Sequence of chain 1.B:
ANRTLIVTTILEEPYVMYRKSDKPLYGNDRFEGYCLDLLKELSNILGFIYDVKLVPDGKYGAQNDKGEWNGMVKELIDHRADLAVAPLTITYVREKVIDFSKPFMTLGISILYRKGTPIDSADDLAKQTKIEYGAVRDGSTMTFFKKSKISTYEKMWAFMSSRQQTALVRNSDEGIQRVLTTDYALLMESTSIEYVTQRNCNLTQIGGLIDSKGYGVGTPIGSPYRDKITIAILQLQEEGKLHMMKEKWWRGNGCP

This small molecule binds to this protein.
Small molecule (SMILES): N[C@@H](C[C@]1(C(=O)O)C[C@H]2OC[C@@H](O)[C@H](O)[C@H]2O1)C(=O)O

Binding-site contacts:
Ligand atom OAE contacts residue THR141 of chain 1.B at 3.1 Å (h-bond).
Ligand atom O contacts residue THR89 of chain 1.B at 2.8 Å (h-bond).
Ligand atom O contacts residue TYR60 of chain 1.B at 3.5 Å.
Ligand atom OAL contacts residue GLU189 of chain 1.B at 3.1 Å (salt-bridge).
Ligand atom OXT contacts residue SER140 of chain 1.B at 2.8 Å (h-bond).
Ligand atom O contacts residue LEU88 of chain 1.B at 3.5 Å.
Ligand atom OAG contacts residue SER192 of chain 1.B at 2.8 Å (h-bond).
Ligand atom OAC contacts residue GLU189 of chain 1.B at 3.8 Å.
Ligand atom N contacts residue GLU189 of chain 1.B at 2.8 Å (salt-bridge).
Ligand atom OXT contacts residue ARG94 of chain 1.B at 2.8 Å (salt-bridge).
Ligand atom OAF contacts residue GLU189 of chain 1.B at 2.8 Å (salt-bridge).
Ligand atom C contacts residue ARG94 of chain 1.B at 3.4 Å.
Ligand atom C contacts residue SER140 of chain 1.B at 3.3 Å.
Ligand atom O contacts residue PRO87 of chain 1.B at 3.5 Å (h-bond).
Ligand atom C contacts residue THR89 of chain 1.B at 3.7 Å.
Ligand atom OAE contacts residue GLY139 of chain 1.B at 3.6 Å.
Ligand atom CAR contacts residue GLU12 of chain 1.B at 3.6 Å.
Ligand atom OAG contacts residue GOL1 of chain 1.L at 3.2 Å (h-bond).
Ligand atom C contacts residue TYR60 of chain 1.B at 3.5 Å (hydrophobic).
Ligand atom N contacts residue THR89 of chain 1.B at 2.9 Å (h-bond).
Ligand atom OXT contacts residue GLY139 of chain 1.B at 3.3 Å.
Ligand atom OAE contacts residue SER140 of chain 1.B at 3.3 Å (h-bond).
Ligand atom CAH contacts residue SER172 of chain 1.B at 3.7 Å.
Ligand atom N contacts residue TYR215 of chain 1.B at 3.8 Å.
Ligand atom CAN contacts residue THR141 of chain 1.B at 3.3 Å.
Ligand atom OAG contacts residue GLU12 of chain 1.B at 3.2 Å.
Ligand atom CB contacts residue TYR60 of chain 1.B at 3.5 Å (hydrophobic).
Ligand atom CAS contacts residue GLU12 of chain 1.B at 3.8 Å.
Ligand atom CAJ contacts residue TYR60 of chain 1.B at 3.6 Å (hydrophobic).
Ligand atom CAQ contacts residue SER192 of chain 1.B at 3.5 Å.
Ligand atom OAF contacts residue MET188 of chain 1.B at 3.4 Å.
Ligand atom O contacts residue ARG94 of chain 1.B at 2.8 Å (salt-bridge).
Ligand atom CA contacts residue SER140 of chain 1.B at 3.2 Å.
Ligand atom OAC contacts residue THR141 of chain 1.B at 2.6 Å (h-bond).
Ligand atom CA contacts residue GLU189 of chain 1.B at 3.8 Å.
Ligand atom OXT contacts residue TYR60 of chain 1.B at 3.2 Å.
Ligand atom OAK contacts residue VAL136 of chain 1.B at 3.5 Å.
Ligand atom N contacts residue PRO87 of chain 1.B at 2.8 Å (h-bond).
Ligand atom CAP contacts residue SER192 of chain 1.B at 3.6 Å.
Ligand atom CA contacts residue THR89 of chain 1.B at 3.5 Å.